Sequence of chain 20.A:
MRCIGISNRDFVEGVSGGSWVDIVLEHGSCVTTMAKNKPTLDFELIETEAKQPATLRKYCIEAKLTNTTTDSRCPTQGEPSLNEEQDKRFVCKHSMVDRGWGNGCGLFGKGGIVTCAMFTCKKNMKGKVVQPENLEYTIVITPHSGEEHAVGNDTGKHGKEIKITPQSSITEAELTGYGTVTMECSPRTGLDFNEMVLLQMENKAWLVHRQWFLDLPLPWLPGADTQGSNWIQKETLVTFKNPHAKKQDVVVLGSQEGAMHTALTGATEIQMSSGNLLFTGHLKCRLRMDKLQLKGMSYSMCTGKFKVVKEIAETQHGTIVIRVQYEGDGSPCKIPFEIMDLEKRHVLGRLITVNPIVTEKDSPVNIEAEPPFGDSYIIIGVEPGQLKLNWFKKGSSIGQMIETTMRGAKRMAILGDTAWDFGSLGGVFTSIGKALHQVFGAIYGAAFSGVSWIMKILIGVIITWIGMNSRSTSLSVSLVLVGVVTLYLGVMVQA

This small molecule binds to this protein.
Small molecule (SMILES): CC(=O)N[C@H]1[C@H](O[C@H]2[C@H](O)[C@@H](NC(C)=O)CO[C@@H]2CO)O[C@H](CO)[C@@H](O)[C@@H]1O

Binding-site contacts:
Ligand atom C1 contacts residue HIS149 of chain 20.A at 3.6 Å.
Ligand atom C7 contacts residue HIS149 of chain 20.A at 4.3 Å.
Ligand atom O6 contacts residue HIS149 of chain 20.A at 3.5 Å.
Ligand atom O7 contacts residue HIS149 of chain 20.A at 3.3 Å.
Ligand atom O5 contacts residue HIS158 of chain 20.A at 3.2 Å.
Ligand atom C6 contacts residue HIS158 of chain 20.A at 3.6 Å.
Ligand atom O3 contacts residue HIS149 of chain 20.A at 4.2 Å.
Ligand atom C5 contacts residue HIS158 of chain 20.A at 4.0 Å.
Ligand atom C5 contacts residue ASN153 of chain 20.A at 3.6 Å.
Ligand atom C1 contacts residue HIS158 of chain 20.A at 4.2 Å.
Ligand atom C5 contacts residue GLY156 of chain 20.A at 4.1 Å.
Ligand atom C1 contacts residue THR155 of chain 20.A at 3.9 Å.
Ligand atom O6 contacts residue HIS158 of chain 20.A at 3.5 Å.
Ligand atom C2 contacts residue HIS149 of chain 20.A at 3.4 Å.
Ligand atom C3 contacts residue ASN153 of chain 20.A at 3.9 Å.
Ligand atom C8 contacts residue GLY102 of chain 39.A at 3.5 Å.
Ligand atom O5 contacts residue HIS149 of chain 20.A at 3.6 Å (h-bond).
Ligand atom C5 contacts residue HIS149 of chain 20.A at 4.2 Å.
Ligand atom C8 contacts residue ASN153 of chain 20.A at 4.5 Å.
Ligand atom C4 contacts residue HIS149 of chain 20.A at 3.7 Å.
Ligand atom C2 contacts residue ASN153 of chain 20.A at 2.5 Å.
Ligand atom O5 contacts residue THR155 of chain 20.A at 3.9 Å.
Ligand atom C3 contacts residue HIS149 of chain 20.A at 4.3 Å.
Ligand atom C7 contacts residue ASN153 of chain 20.A at 4.1 Å.
Ligand atom N2 contacts residue ASN153 of chain 20.A at 3.1 Å (h-bond).
Ligand atom C6 contacts residue GLY156 of chain 20.A at 3.8 Å.
Ligand atom O5 contacts residue GLY156 of chain 20.A at 4.1 Å.
Ligand atom C4 contacts residue ASN153 of chain 20.A at 4.2 Å.
Ligand atom N2 contacts residue HIS149 of chain 20.A at 4.2 Å.
Ligand atom O5 contacts residue ASN153 of chain 20.A at 2.3 Å (h-bond).
Ligand atom C1 contacts residue ASN153 of chain 20.A at 1.4 Å.

Sequence of chain 39.A:
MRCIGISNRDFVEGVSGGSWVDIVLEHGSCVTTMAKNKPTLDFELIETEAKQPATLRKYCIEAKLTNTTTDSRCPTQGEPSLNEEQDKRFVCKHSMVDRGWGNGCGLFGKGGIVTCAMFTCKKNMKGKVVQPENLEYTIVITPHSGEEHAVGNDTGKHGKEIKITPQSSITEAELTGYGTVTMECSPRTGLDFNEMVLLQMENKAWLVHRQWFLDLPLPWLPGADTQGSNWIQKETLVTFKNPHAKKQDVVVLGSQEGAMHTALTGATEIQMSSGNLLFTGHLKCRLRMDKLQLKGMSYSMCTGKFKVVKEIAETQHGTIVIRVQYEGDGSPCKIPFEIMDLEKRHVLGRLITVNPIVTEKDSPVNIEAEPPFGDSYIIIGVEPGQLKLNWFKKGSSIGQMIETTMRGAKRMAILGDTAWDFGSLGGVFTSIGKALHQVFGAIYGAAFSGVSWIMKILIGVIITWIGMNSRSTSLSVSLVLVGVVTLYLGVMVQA